Binding-site contacts:
Ligand atom C6 contacts residue TYR26 of chain 1.A at 3.9 Å (hydrophobic).
Ligand atom C6 contacts residue SER74 of chain 1.A at 4.1 Å.
Ligand atom C3 contacts residue SER74 of chain 1.A at 4.1 Å.
Ligand atom C contacts residue TYR26 of chain 1.A at 3.8 Å (hydrophobic).
Ligand atom O1 contacts residue ARG105 of chain 1.A at 3.2 Å (salt-bridge).
Ligand atom C7 contacts residue TYR26 of chain 1.A at 4.1 Å (hydrophobic).
Ligand atom C2 contacts residue TYR26 of chain 1.A at 3.8 Å (hydrophobic).
Ligand atom C4 contacts residue SER74 of chain 1.A at 3.5 Å.
Ligand atom O contacts residue TYR26 of chain 1.A at 3.3 Å (h-bond).
Ligand atom N contacts residue ARG105 of chain 1.A at 4.5 Å.
Ligand atom C contacts residue VAL28 of chain 1.A at 3.7 Å (hydrophobic).
Ligand atom C7 contacts residue ARG105 of chain 1.A at 4.2 Å.
Ligand atom C5 contacts residue SER74 of chain 1.A at 3.5 Å.
Ligand atom N contacts residue TYR26 of chain 1.A at 3.0 Å (h-bond).
Ligand atom C1 contacts residue TYR26 of chain 1.A at 3.5 Å (hydrophobic).

Sequence of chain 1.A:
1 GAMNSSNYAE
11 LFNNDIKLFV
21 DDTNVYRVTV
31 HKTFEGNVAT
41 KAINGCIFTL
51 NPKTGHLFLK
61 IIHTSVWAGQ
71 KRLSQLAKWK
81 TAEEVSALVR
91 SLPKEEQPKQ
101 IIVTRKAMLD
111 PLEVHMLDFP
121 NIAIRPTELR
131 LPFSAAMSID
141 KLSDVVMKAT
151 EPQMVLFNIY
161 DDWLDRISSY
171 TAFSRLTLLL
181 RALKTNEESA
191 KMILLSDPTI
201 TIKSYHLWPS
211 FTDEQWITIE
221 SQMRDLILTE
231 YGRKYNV

This protein binds this small molecule.
Small molecule (SMILES): COc1ccccc1C(N)=O